Binding-site contacts:
Ligand atom C3 contacts residue GOL1 of chain 1.F at 3.9 Å.
Ligand atom C5 contacts residue LEU191 of chain 1.A at 3.9 Å (hydrophobic).
Ligand atom C1 contacts residue GOL1 of chain 1.F at 3.9 Å.
Ligand atom C3 contacts residue PHE210 of chain 1.A at 3.9 Å (hydrophobic).
Ligand atom C2 contacts residue FE21 of chain 1.B at 2.8 Å.
Ligand atom O4 contacts residue THR199 of chain 1.A at 2.6 Å (h-bond).
Ligand atom O5 contacts residue TYR148 of chain 1.A at 3.5 Å (h-bond).
Ligand atom O3 contacts residue FE21 of chain 1.B at 2.0 Å.
Ligand atom O5 contacts residue PHE210 of chain 1.A at 3.3 Å.
Ligand atom O2 contacts residue ASN297 of chain 1.A at 3.1 Å (h-bond).
Ligand atom O1 contacts residue ASN208 of chain 1.A at 3.4 Å (h-bond).
Ligand atom C1 contacts residue HIS282 of chain 1.A at 4.0 Å.
Ligand atom O1 contacts residue TRP299 of chain 1.A at 3.4 Å (h-bond).
Ligand atom C5 contacts residue THR199 of chain 1.A at 3.5 Å.
Ligand atom O4 contacts residue LYS217 of chain 1.A at 4.0 Å.
Ligand atom O4 contacts residue TYR148 of chain 1.A at 2.6 Å (h-bond).
Ligand atom O2 contacts residue PHE210 of chain 1.A at 3.7 Å.
Ligand atom C2 contacts residue ILE284 of chain 1.A at 3.7 Å (hydrophobic).
Ligand atom C4 contacts residue THR199 of chain 1.A at 3.7 Å.
Ligand atom C1 contacts residue FE21 of chain 1.B at 2.8 Å.
Ligand atom O1 contacts residue ASP204 of chain 1.A at 3.0 Å (salt-bridge).
Ligand atom C1 contacts residue ASN208 of chain 1.A at 3.5 Å.
Ligand atom O3 contacts residue GOL1 of chain 1.F at 3.0 Å.
Ligand atom O3 contacts residue HIS202 of chain 1.A at 2.9 Å (h-bond).
Ligand atom O1 contacts residue HIS282 of chain 1.A at 3.5 Å (h-bond).
Ligand atom C2 contacts residue GOL1 of chain 1.F at 3.9 Å.
Ligand atom O1 contacts residue FE21 of chain 1.B at 2.1 Å.
Ligand atom C3 contacts residue ILE284 of chain 1.A at 3.9 Å (hydrophobic).
Ligand atom C5 contacts residue ILE284 of chain 1.A at 3.8 Å (hydrophobic).
Ligand atom O3 contacts residue HIS282 of chain 1.A at 3.3 Å (h-bond).
Ligand atom C5 contacts residue TYR148 of chain 1.A at 3.4 Å (hydrophobic).
Ligand atom O5 contacts residue ILE284 of chain 1.A at 3.6 Å.
Ligand atom C2 contacts residue HIS282 of chain 1.A at 3.7 Å.
Ligand atom C5 contacts residue LYS217 of chain 1.A at 3.8 Å.
Ligand atom C1 contacts residue ASN297 of chain 1.A at 3.9 Å.
Ligand atom O2 contacts residue ASN208 of chain 1.A at 3.1 Å (h-bond).
Ligand atom O5 contacts residue LEU191 of chain 1.A at 3.8 Å.
Ligand atom O1 contacts residue GOL1 of chain 1.F at 3.3 Å.
Ligand atom O5 contacts residue LYS217 of chain 1.A at 2.9 Å (salt-bridge).
Ligand atom C4 contacts residue ILE284 of chain 1.A at 3.5 Å (hydrophobic).

The protein below binds the small molecule below.
Small molecule (SMILES): O=C(O)CC[C@@H](O)C(=O)O

Sequence of chain 1.A:
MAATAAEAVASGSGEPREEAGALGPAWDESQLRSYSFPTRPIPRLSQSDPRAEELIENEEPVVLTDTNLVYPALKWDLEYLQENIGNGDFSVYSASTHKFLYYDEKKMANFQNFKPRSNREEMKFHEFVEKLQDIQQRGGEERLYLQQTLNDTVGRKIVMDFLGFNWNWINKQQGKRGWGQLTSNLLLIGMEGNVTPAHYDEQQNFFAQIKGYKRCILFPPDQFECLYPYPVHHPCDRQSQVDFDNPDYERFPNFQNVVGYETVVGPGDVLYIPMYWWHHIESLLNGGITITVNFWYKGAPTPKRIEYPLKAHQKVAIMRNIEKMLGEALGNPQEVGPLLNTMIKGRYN